Binding-site contacts:
Ligand atom O2 contacts residue ASP61 of chain 1.A at 2.6 Å (salt-bridge).
Ligand atom C2 contacts residue ASN63 of chain 1.A at 4.2 Å.
Ligand atom C4 contacts residue TYR67 of chain 1.A at 3.6 Å (hydrophobic).
Ligand atom C5 contacts residue ASN63 of chain 1.A at 4.0 Å.
Ligand atom O1 contacts residue LYS79 of chain 1.B at 4.2 Å.
Ligand atom O4 contacts residue PRO72 of chain 1.B at 3.9 Å.
Ligand atom O3 contacts residue GLN59 of chain 1.A at 3.2 Å (h-bond).
Ligand atom C2 contacts residue LYS79 of chain 1.B at 3.9 Å.
Ligand atom O6 contacts residue PRO72 of chain 1.B at 3.6 Å.
Ligand atom O5 contacts residue ASN63 of chain 1.A at 3.2 Å (h-bond).
Ligand atom O3 contacts residue ASP61 of chain 1.A at 3.7 Å.
Ligand atom C4 contacts residue GLN59 of chain 1.A at 4.3 Å.
Ligand atom C4 contacts residue ASN63 of chain 1.A at 4.2 Å.
Ligand atom C3 contacts residue GLN59 of chain 1.A at 4.2 Å.
Ligand atom O2 contacts residue LYS79 of chain 1.B at 3.8 Å.
Ligand atom C3 contacts residue TYR67 of chain 1.A at 4.1 Å (hydrophobic).
Ligand atom C3 contacts residue ASP61 of chain 1.A at 4.2 Å.
Ligand atom O4 contacts residue VAL65 of chain 1.A at 4.4 Å.
Ligand atom O4 contacts residue TYR67 of chain 1.A at 2.7 Å (h-bond).
Ligand atom C2 contacts residue GLN59 of chain 1.A at 4.5 Å.
Ligand atom C2 contacts residue ASP61 of chain 1.A at 3.5 Å.
Ligand atom O3 contacts residue TYR67 of chain 1.A at 3.4 Å (h-bond).
Ligand atom O6 contacts residue HIS75 of chain 1.B at 4.4 Å.
Ligand atom C4 contacts residue VAL65 of chain 1.A at 4.5 Å (hydrophobic).
Ligand atom C1 contacts residue LYS79 of chain 1.B at 3.9 Å.
Ligand atom O2 contacts residue ASN63 of chain 1.A at 3.3 Å (h-bond).
Ligand atom C6 contacts residue HIS75 of chain 1.B at 4.1 Å.
Ligand atom C1 contacts residue ASN63 of chain 1.A at 4.0 Å.
Ligand atom C6 contacts residue ASN63 of chain 1.A at 4.1 Å.
Ligand atom C6 contacts residue PRO72 of chain 1.B at 3.8 Å (hydrophobic).
Ligand atom O2 contacts residue GLN59 of chain 1.A at 3.6 Å.

Sequence of chain 1.B:
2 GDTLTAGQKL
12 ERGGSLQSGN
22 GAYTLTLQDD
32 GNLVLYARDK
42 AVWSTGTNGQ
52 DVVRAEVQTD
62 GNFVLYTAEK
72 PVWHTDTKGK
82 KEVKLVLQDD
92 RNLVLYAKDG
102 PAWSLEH

Sequence of chain 1.A:
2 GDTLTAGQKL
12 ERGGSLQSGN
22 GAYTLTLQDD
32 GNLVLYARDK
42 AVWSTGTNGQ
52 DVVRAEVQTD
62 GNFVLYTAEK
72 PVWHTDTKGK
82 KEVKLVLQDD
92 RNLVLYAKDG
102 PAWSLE

A small-molecule ligand and the protein it binds are described below.
Small molecule (SMILES): OC[C@H]1O[C@H](O)[C@@H](O)[C@@H](O)[C@@H]1O